This protein binds this small molecule.
Small molecule (SMILES): Cc1noc(C)c1-c1ccccc1

Binding-site contacts:
Ligand atom C2 contacts residue ASN110 of chain 1.B at 3.5 Å.
Ligand atom N contacts residue ILE116 of chain 1.B at 4.3 Å.
Ligand atom C12 contacts residue LEU62 of chain 1.B at 4.2 Å (hydrophobic).
Ligand atom C11 contacts residue ILE116 of chain 1.B at 4.5 Å (hydrophobic).
Ligand atom O contacts residue ASN110 of chain 1.B at 3.1 Å (h-bond).
Ligand atom C7 contacts residue LEU62 of chain 1.B at 4.0 Å (hydrophobic).
Ligand atom C5 contacts residue VAL57 of chain 1.B at 4.2 Å (hydrophobic).
Ligand atom C11 contacts residue LEU62 of chain 1.B at 4.2 Å (hydrophobic).
Ligand atom C8 contacts residue PRO52 of chain 1.B at 3.7 Å (hydrophobic).
Ligand atom C8 contacts residue LEU62 of chain 1.B at 3.8 Å (hydrophobic).
Ligand atom C3 contacts residue ASN110 of chain 1.B at 3.8 Å.
Ligand atom C10 contacts residue LEU62 of chain 1.B at 3.9 Å (hydrophobic).
Ligand atom N contacts residue CYS106 of chain 1.B at 4.0 Å.
Ligand atom C5 contacts residue PRO52 of chain 1.B at 3.6 Å (hydrophobic).
Ligand atom O contacts residue VAL57 of chain 1.B at 4.0 Å.
Ligand atom C3 contacts residue VAL57 of chain 1.B at 4.0 Å (hydrophobic).
Ligand atom C11 contacts residue PRO52 of chain 1.B at 4.4 Å (hydrophobic).
Ligand atom C6 contacts residue VAL57 of chain 1.B at 3.9 Å (hydrophobic).
Ligand atom C9 contacts residue LEU62 of chain 1.B at 3.9 Å (hydrophobic).
Ligand atom C2 contacts residue LEU64 of chain 1.B at 3.9 Å (hydrophobic).
Ligand atom N contacts residue VAL57 of chain 1.B at 3.8 Å.
Ligand atom C5 contacts residue PHE53 of chain 1.B at 3.5 Å (hydrophobic).
Ligand atom C2 contacts residue LEU62 of chain 1.B at 4.5 Å (hydrophobic).
Ligand atom N contacts residue ASN110 of chain 1.B at 3.9 Å.
Ligand atom C7 contacts residue VAL57 of chain 1.B at 4.5 Å (hydrophobic).
Ligand atom C3 contacts residue ILE116 of chain 1.B at 4.5 Å (hydrophobic).
Ligand atom C9 contacts residue PRO52 of chain 1.B at 3.7 Å (hydrophobic).
Ligand atom C5 contacts residue ILE116 of chain 1.B at 4.0 Å (hydrophobic).
Ligand atom C8 contacts residue VAL57 of chain 1.B at 4.2 Å (hydrophobic).
Ligand atom C10 contacts residue TRP51 of chain 1.B at 4.0 Å (hydrophobic).
Ligand atom C2 contacts residue TYR109 of chain 1.B at 4.2 Å (hydrophobic).
Ligand atom O contacts residue TYR67 of chain 1.B at 4.2 Å.
Ligand atom C4 contacts residue VAL57 of chain 1.B at 3.7 Å (hydrophobic).
Ligand atom C6 contacts residue ILE116 of chain 1.B at 4.0 Å (hydrophobic).
Ligand atom C4 contacts residue ILE116 of chain 1.B at 3.9 Å (hydrophobic).
Ligand atom C7 contacts residue PRO52 of chain 1.B at 4.3 Å (hydrophobic).
Ligand atom C9 contacts residue TRP51 of chain 1.B at 4.5 Å (hydrophobic).
Ligand atom C10 contacts residue PRO52 of chain 1.B at 4.0 Å (hydrophobic).
Ligand atom C12 contacts residue ILE116 of chain 1.B at 4.0 Å (hydrophobic).
Ligand atom C7 contacts residue ILE116 of chain 1.B at 4.2 Å (hydrophobic).

Sequence of chain 1.B:
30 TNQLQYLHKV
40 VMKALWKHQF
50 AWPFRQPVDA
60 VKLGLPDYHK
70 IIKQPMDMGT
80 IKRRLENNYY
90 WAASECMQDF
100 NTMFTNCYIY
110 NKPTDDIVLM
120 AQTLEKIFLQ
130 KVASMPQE